This small molecule binds to this protein.
Small molecule (SMILES): N[C@@H](CCC(=O)O)C(=O)O

Binding-site contacts:
Ligand atom OE2 contacts residue TYR210 of chain 1.B at 3.8 Å.
Ligand atom CD contacts residue SER169 of chain 1.B at 3.9 Å.
Ligand atom C contacts residue SER169 of chain 1.B at 3.4 Å.
Ligand atom C contacts residue THR112 of chain 1.B at 3.8 Å.
Ligand atom N contacts residue SER169 of chain 1.B at 4.1 Å.
Ligand atom O contacts residue SER169 of chain 1.B at 2.9 Å (h-bond).
Ligand atom C contacts residue SER110 of chain 1.B at 4.2 Å.
Ligand atom OE2 contacts residue SER169 of chain 1.B at 4.0 Å.
Ligand atom CB contacts residue HIS84 of chain 1.B at 3.5 Å.
Ligand atom OXT contacts residue HIS84 of chain 1.B at 3.4 Å.
Ligand atom CD contacts residue TYR210 of chain 1.B at 3.6 Å (hydrophobic).
Ligand atom OE2 contacts residue THR170 of chain 1.B at 2.5 Å (h-bond).
Ligand atom OE1 contacts residue THR170 of chain 1.B at 3.2 Å (h-bond).
Ligand atom O contacts residue GLY168 of chain 1.B at 3.5 Å.
Ligand atom N contacts residue ASP211 of chain 1.B at 3.9 Å.
Ligand atom OXT contacts residue SER169 of chain 1.B at 4.1 Å.
Ligand atom O contacts residue HIS84 of chain 1.B at 3.4 Å.
Ligand atom CD contacts residue ASP211 of chain 1.B at 4.1 Å.
Ligand atom CG contacts residue ASP211 of chain 1.B at 4.0 Å.
Ligand atom O contacts residue ARG117 of chain 1.B at 2.8 Å (salt-bridge).
Ligand atom CD contacts residue THR170 of chain 1.B at 3.4 Å.
Ligand atom N contacts residue SER110 of chain 1.B at 2.9 Å (h-bond).
Ligand atom OXT contacts residue LEU111 of chain 1.B at 3.7 Å.
Ligand atom N contacts residue THR112 of chain 1.B at 2.9 Å (h-bond).
Ligand atom OXT contacts residue ARG117 of chain 1.B at 2.9 Å (salt-bridge).
Ligand atom OXT contacts residue THR112 of chain 1.B at 2.9 Å (h-bond).
Ligand atom CA contacts residue THR112 of chain 1.B at 3.4 Å.
Ligand atom OE1 contacts residue TYR210 of chain 1.B at 4.2 Å.
Ligand atom CA contacts residue SER110 of chain 1.B at 4.0 Å.
Ligand atom N contacts residue TYR241 of chain 1.B at 4.2 Å.
Ligand atom N contacts residue HIS84 of chain 1.B at 3.9 Å.
Ligand atom OE1 contacts residue GLY168 of chain 1.B at 3.5 Å.
Ligand atom CG contacts residue TYR210 of chain 1.B at 3.3 Å (hydrophobic).
Ligand atom OXT contacts residue SER110 of chain 1.B at 3.6 Å (h-bond).
Ligand atom OE1 contacts residue SER169 of chain 1.B at 3.3 Å (h-bond).
Ligand atom C contacts residue HIS84 of chain 1.B at 3.5 Å.
Ligand atom CA contacts residue HIS84 of chain 1.B at 4.0 Å.
Ligand atom C contacts residue ARG117 of chain 1.B at 3.5 Å.
Ligand atom OE2 contacts residue ASP211 of chain 1.B at 3.1 Å (salt-bridge).
Ligand atom CA contacts residue SER169 of chain 1.B at 3.2 Å.

Sequence of chain 1.B:
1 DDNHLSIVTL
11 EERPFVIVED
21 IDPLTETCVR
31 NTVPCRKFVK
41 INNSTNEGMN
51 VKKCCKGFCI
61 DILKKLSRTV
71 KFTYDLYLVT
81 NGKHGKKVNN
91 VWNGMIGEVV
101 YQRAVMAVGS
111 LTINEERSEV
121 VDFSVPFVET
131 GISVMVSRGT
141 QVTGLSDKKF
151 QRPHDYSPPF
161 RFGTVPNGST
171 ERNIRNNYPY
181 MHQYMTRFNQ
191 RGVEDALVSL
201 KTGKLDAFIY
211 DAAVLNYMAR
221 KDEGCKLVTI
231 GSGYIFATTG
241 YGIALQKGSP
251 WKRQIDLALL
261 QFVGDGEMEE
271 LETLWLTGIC